Binding-site contacts:
Ligand atom C8 contacts residue GLY150 of chain 24.E at 3.7 Å.
Ligand atom O5 contacts residue THR156 of chain 24.E at 3.8 Å.
Ligand atom N2 contacts residue ASN154 of chain 24.E at 2.9 Å (h-bond).
Ligand atom O5 contacts residue ASN154 of chain 24.E at 2.3 Å (h-bond).
Ligand atom O5 contacts residue THR156 of chain 24.E at 3.8 Å.
Ligand atom O5 contacts residue MET151 of chain 24.E at 3.9 Å.
Ligand atom O5 contacts residue ASN157 of chain 24.E at 4.0 Å.
Ligand atom C5 contacts residue MET151 of chain 24.E at 3.9 Å (hydrophobic).
Ligand atom C7 contacts residue ASN154 of chain 24.E at 3.7 Å.
Ligand atom C1 contacts residue ASN154 of chain 24.E at 1.4 Å.
Ligand atom C1 contacts residue MET151 of chain 24.E at 4.2 Å (hydrophobic).
Ligand atom O4 contacts residue ASP161 of chain 24.E at 4.0 Å.
Ligand atom C3 contacts residue ASN154 of chain 24.E at 3.8 Å.
Ligand atom C5 contacts residue ASN154 of chain 24.E at 3.6 Å.
Ligand atom C7 contacts residue GLY150 of chain 24.E at 3.0 Å.
Ligand atom O7 contacts residue GLY150 of chain 24.E at 2.9 Å (h-bond).
Ligand atom C5 contacts residue ASP161 of chain 24.E at 4.5 Å.
Ligand atom C8 contacts residue ASN157 of chain 24.E at 3.6 Å.
Ligand atom C1 contacts residue GLY150 of chain 24.E at 4.0 Å.
Ligand atom C1 contacts residue THR156 of chain 24.E at 4.0 Å.
Ligand atom O6 contacts residue THR156 of chain 24.E at 4.4 Å.
Ligand atom C2 contacts residue GLY150 of chain 24.E at 3.7 Å.
Ligand atom C5 contacts residue THR156 of chain 24.E at 3.8 Å.
Ligand atom C6 contacts residue THR156 of chain 24.E at 3.6 Å.
Ligand atom C4 contacts residue ASN154 of chain 24.E at 4.2 Å.
Ligand atom C2 contacts residue MET151 of chain 24.E at 4.2 Å (hydrophobic).
Ligand atom C2 contacts residue ASN154 of chain 24.E at 2.4 Å.
Ligand atom C4 contacts residue MET151 of chain 24.E at 3.9 Å (hydrophobic).
Ligand atom C5 contacts residue THR156 of chain 24.E at 3.8 Å.
Ligand atom C6 contacts residue ASN157 of chain 24.E at 3.3 Å.
Ligand atom O6 contacts residue HIS148 of chain 24.E at 3.8 Å.
Ligand atom C6 contacts residue ASP161 of chain 24.E at 3.6 Å.
Ligand atom C4 contacts residue ASP161 of chain 24.E at 4.0 Å.
Ligand atom N2 contacts residue GLY150 of chain 24.E at 3.4 Å (h-bond).
Ligand atom O6 contacts residue MET151 of chain 24.E at 4.3 Å.
Ligand atom C6 contacts residue THR156 of chain 24.E at 3.9 Å.
Ligand atom O7 contacts residue HIS148 of chain 24.E at 3.6 Å (h-bond).
Ligand atom C3 contacts residue MET151 of chain 24.E at 4.0 Å (hydrophobic).
Ligand atom O7 contacts residue ASN154 of chain 24.E at 4.2 Å.

This protein binds this small molecule.
Small molecule (SMILES): CC(=O)N[C@H]1[C@H](O[C@H]2[C@H](O)[C@@H](NC(C)=O)CO[C@@H]2CO[C@@H]2O[C@@H](C)[C@@H](O)[C@@H](O)[C@@H]2O)O[C@H](CO)[C@@H](O)[C@@H]1O

Sequence of chain 24.E:
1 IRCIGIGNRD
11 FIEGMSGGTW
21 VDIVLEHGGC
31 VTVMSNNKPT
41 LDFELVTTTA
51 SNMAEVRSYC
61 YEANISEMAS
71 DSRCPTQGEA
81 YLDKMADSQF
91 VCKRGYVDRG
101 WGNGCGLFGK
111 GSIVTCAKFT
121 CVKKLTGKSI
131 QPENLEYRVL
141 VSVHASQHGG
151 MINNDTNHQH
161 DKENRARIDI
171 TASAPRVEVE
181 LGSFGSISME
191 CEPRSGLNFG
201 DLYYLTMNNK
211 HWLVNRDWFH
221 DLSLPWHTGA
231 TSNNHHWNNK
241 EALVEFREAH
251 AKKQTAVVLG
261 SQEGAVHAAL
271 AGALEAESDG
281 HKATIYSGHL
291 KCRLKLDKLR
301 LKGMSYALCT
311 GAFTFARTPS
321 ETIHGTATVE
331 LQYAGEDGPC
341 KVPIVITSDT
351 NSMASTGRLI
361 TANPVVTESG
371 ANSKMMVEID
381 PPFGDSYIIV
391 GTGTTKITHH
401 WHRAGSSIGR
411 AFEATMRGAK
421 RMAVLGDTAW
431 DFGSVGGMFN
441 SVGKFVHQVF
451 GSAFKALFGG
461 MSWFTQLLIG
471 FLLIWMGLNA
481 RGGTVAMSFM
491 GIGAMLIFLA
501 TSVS